Sequence of chain 1.WA:
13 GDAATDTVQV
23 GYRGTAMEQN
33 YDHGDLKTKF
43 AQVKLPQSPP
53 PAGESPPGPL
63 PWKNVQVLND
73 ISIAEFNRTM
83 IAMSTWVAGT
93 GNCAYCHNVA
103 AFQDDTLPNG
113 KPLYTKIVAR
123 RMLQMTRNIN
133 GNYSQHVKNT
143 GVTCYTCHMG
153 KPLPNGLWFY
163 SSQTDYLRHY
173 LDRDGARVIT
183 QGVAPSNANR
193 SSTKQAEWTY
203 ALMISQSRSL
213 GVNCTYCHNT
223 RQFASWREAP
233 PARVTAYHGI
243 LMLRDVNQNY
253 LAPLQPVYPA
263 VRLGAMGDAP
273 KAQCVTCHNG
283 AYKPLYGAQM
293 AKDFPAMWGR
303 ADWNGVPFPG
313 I

Binding-site contacts:
Ligand atom O5 contacts residue MAN1 of chain 1.JC at 2.3 Å (h-bond).
Ligand atom C4 contacts residue NDG1 of chain 1.BK at 2.5 Å.
Ligand atom C5 contacts residue NDG1 of chain 1.BK at 3.6 Å.
Ligand atom C4 contacts residue MAN1 of chain 1.JC at 3.4 Å.
Ligand atom O5 contacts residue ASN111 of chain 1.WA at 4.3 Å.
Ligand atom C1 contacts residue GLY112 of chain 1.WA at 4.2 Å.
Ligand atom C6 contacts residue NDG1 of chain 1.BK at 3.6 Å.
Ligand atom O6A contacts residue GLY112 of chain 1.WA at 4.0 Å.
Ligand atom O2B contacts residue PRO110 of chain 1.WA at 3.6 Å.
Ligand atom O5 contacts residue LEU109 of chain 1.WA at 3.6 Å.
Ligand atom C2 contacts residue PRO110 of chain 1.WA at 3.6 Å (hydrophobic).
Ligand atom O5 contacts residue PRO110 of chain 1.WA at 3.2 Å (h-bond).
Ligand atom O6A contacts residue MAN1 of chain 1.JC at 3.3 Å.
Ligand atom C3A contacts residue NDG1 of chain 1.BK at 3.6 Å.
Ligand atom C5 contacts residue MAN1 of chain 1.JC at 2.7 Å.
Ligand atom C6 contacts residue GLY112 of chain 1.WA at 3.7 Å.
Ligand atom C3 contacts residue NDG1 of chain 1.BK at 3.3 Å.
Ligand atom O4 contacts residue NDG1 of chain 1.BK at 1.4 Å.
Ligand atom C2A contacts residue MAN1 of chain 1.JC at 3.9 Å.
Ligand atom C5 contacts residue PRO110 of chain 1.WA at 4.4 Å (hydrophobic).
Ligand atom O5 contacts residue GLY112 of chain 1.WA at 3.4 Å (h-bond).
Ligand atom C1 contacts residue THR108 of chain 1.WA at 4.3 Å.
Ligand atom C1 contacts residue LEU109 of chain 1.WA at 3.4 Å (hydrophobic).
Ligand atom O2 contacts residue MAN1 of chain 1.JC at 2.7 Å (h-bond).
Ligand atom O3B contacts residue NDG1 of chain 1.BK at 3.4 Å.
Ligand atom O3 contacts residue NDG1 of chain 1.BK at 3.2 Å.
Ligand atom C3B contacts residue NDG1 of chain 1.BK at 3.4 Å.
Ligand atom O4 contacts residue MAN1 of chain 1.JC at 4.3 Å.
Ligand atom C1 contacts residue MAN1 of chain 1.JC at 1.4 Å.
Ligand atom C2A contacts residue PRO110 of chain 1.WA at 4.2 Å (hydrophobic).
Ligand atom O3 contacts residue MAN1 of chain 1.JC at 4.2 Å.
Ligand atom O6B contacts residue NDG1 of chain 1.BK at 3.4 Å (h-bond).
Ligand atom C3 contacts residue MAN1 of chain 1.JC at 2.9 Å.
Ligand atom C5 contacts residue GLY112 of chain 1.WA at 4.2 Å.
Ligand atom O6B contacts residue ASN111 of chain 1.WA at 4.1 Å.
Ligand atom C6 contacts residue MAN1 of chain 1.JC at 3.5 Å.
Ligand atom O6B contacts residue GLY112 of chain 1.WA at 3.6 Å.
Ligand atom O6A contacts residue NDG1 of chain 1.BK at 3.8 Å.
Ligand atom C1 contacts residue PRO110 of chain 1.WA at 3.4 Å (hydrophobic).
Ligand atom C2 contacts residue MAN1 of chain 1.JC at 2.4 Å.

The small molecule below binds the protein below.
Small molecule (SMILES): CC(=O)O[C@H]1[C@H](O)[C@@H](C(=O)O)OC[C@@H]1OC(C)=O